Binding-site contacts:
Ligand atom CAG contacts residue ILE105 of chain 1.A at 3.6 Å (hydrophobic).
Ligand atom NAL contacts residue ILE105 of chain 1.A at 3.9 Å.
Ligand atom CAG contacts residue PRO41 of chain 1.A at 3.8 Å (hydrophobic).
Ligand atom CAP contacts residue LEU51 of chain 1.A at 3.6 Å (hydrophobic).
Ligand atom CAE contacts residue TRP40 of chain 1.A at 3.5 Å (hydrophobic).
Ligand atom CAH contacts residue LEU51 of chain 1.A at 3.5 Å (hydrophobic).
Ligand atom NAM contacts residue ILE105 of chain 1.A at 3.8 Å.
Ligand atom CAU contacts residue PRO41 of chain 1.A at 4.0 Å (hydrophobic).
Ligand atom C23 contacts residue TYR98 of chain 1.A at 3.9 Å (hydrophobic).
Ligand atom CAA contacts residue PHE42 of chain 1.A at 3.7 Å (hydrophobic).
Ligand atom CAF contacts residue ILE105 of chain 1.A at 3.9 Å (hydrophobic).
Ligand atom CAA contacts residue VAL46 of chain 1.A at 4.1 Å (hydrophobic).
Ligand atom CAE contacts residue PRO41 of chain 1.A at 4.0 Å (hydrophobic).
Ligand atom CAI contacts residue PRO41 of chain 1.A at 3.4 Å (hydrophobic).
Ligand atom CAO contacts residue ILE105 of chain 1.A at 4.0 Å (hydrophobic).
Ligand atom CAC contacts residue ASP104 of chain 1.A at 4.0 Å.
Ligand atom CAJ contacts residue LEU51 of chain 1.A at 4.0 Å (hydrophobic).
Ligand atom NAN contacts residue ILE105 of chain 1.A at 4.0 Å.
Ligand atom C23 contacts residue LEU53 of chain 1.A at 3.5 Å (hydrophobic).
Ligand atom CAI contacts residue LEU51 of chain 1.A at 3.8 Å (hydrophobic).
Ligand atom CAQ contacts residue ILE105 of chain 1.A at 3.9 Å (hydrophobic).
Ligand atom CLA contacts residue LEU51 of chain 1.A at 3.8 Å.
Ligand atom NAM contacts residue CYS95 of chain 1.A at 4.0 Å.
Ligand atom CAC contacts residue MET108 of chain 1.A at 4.1 Å (hydrophobic).
Ligand atom CAA contacts residue PRO41 of chain 1.A at 3.6 Å (hydrophobic).
Ligand atom NAN contacts residue ASN99 of chain 1.A at 3.0 Å (h-bond).
Ligand atom CAS contacts residue PRO41 of chain 1.A at 4.1 Å (hydrophobic).
Ligand atom CAD contacts residue ASP104 of chain 1.A at 4.0 Å.
Ligand atom CAJ contacts residue PRO41 of chain 1.A at 4.1 Å (hydrophobic).
Ligand atom CAT contacts residue ILE105 of chain 1.A at 4.0 Å (hydrophobic).
Ligand atom CAE contacts residue MET108 of chain 1.A at 3.7 Å (hydrophobic).
Ligand atom NAV contacts residue ILE105 of chain 1.A at 3.8 Å.
Ligand atom NAM contacts residue ASN99 of chain 1.A at 3.6 Å.
Ligand atom CAH contacts residue PRO41 of chain 1.A at 3.3 Å (hydrophobic).
Ligand atom CAR contacts residue ILE105 of chain 1.A at 3.7 Å (hydrophobic).
Ligand atom CLA contacts residue TRP40 of chain 1.A at 3.7 Å.
Ligand atom CAP contacts residue PRO41 of chain 1.A at 3.9 Å (hydrophobic).
Ligand atom CAG contacts residue TRP40 of chain 1.A at 3.9 Å (hydrophobic).
Ligand atom CAA contacts residue ILE105 of chain 1.A at 4.1 Å (hydrophobic).
Ligand atom C23 contacts residue ASN99 of chain 1.A at 3.6 Å.

A protein and the small-molecule ligand that binds it are described below.
Small molecule (SMILES): Cc1nnc2n1-c1ccc(Cl)cc1C(c1ccccc1)=NN2C

Sequence of chain 1.A:
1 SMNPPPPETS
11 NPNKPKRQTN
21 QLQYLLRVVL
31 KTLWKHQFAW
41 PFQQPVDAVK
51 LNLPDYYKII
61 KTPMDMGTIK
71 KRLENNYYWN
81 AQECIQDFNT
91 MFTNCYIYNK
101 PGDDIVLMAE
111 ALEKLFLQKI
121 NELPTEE